Sequence of chain 1.C:
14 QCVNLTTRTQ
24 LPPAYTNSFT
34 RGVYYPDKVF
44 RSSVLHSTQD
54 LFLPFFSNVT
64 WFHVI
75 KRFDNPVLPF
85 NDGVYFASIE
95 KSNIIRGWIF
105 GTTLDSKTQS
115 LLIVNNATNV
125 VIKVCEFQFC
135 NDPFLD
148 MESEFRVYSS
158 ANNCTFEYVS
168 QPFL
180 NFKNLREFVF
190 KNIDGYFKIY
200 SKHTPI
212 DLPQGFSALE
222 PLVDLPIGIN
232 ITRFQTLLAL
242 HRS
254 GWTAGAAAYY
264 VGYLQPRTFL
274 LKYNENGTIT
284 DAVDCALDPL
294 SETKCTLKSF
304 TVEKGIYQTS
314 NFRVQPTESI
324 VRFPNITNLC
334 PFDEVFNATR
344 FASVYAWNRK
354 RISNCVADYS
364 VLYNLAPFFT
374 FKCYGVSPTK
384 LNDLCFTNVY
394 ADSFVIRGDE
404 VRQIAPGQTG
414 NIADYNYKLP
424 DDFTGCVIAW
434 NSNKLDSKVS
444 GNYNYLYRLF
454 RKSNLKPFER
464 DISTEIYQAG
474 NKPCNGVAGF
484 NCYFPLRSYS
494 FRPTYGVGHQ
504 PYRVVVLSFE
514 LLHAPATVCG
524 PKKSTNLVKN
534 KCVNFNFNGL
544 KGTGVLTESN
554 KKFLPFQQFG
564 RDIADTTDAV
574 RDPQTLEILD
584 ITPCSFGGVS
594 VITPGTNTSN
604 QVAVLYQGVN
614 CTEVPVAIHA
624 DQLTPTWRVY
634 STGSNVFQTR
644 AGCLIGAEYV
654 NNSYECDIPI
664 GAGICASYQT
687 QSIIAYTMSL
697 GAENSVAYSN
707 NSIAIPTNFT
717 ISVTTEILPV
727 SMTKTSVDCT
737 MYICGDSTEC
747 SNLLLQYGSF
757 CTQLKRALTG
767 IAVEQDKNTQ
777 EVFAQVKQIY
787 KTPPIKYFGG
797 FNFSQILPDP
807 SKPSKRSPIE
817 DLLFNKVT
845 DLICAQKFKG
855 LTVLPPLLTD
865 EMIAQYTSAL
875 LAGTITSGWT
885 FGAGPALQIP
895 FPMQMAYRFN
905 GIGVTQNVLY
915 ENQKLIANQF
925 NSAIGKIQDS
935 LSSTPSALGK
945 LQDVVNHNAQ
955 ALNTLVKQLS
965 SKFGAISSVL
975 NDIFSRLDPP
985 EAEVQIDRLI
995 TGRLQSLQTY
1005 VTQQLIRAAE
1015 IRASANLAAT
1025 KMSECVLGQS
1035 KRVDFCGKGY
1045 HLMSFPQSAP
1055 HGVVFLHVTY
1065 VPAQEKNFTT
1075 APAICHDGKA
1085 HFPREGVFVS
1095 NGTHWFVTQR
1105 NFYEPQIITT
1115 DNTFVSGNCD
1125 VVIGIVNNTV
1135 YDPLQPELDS

Sequence of chain 1.B:
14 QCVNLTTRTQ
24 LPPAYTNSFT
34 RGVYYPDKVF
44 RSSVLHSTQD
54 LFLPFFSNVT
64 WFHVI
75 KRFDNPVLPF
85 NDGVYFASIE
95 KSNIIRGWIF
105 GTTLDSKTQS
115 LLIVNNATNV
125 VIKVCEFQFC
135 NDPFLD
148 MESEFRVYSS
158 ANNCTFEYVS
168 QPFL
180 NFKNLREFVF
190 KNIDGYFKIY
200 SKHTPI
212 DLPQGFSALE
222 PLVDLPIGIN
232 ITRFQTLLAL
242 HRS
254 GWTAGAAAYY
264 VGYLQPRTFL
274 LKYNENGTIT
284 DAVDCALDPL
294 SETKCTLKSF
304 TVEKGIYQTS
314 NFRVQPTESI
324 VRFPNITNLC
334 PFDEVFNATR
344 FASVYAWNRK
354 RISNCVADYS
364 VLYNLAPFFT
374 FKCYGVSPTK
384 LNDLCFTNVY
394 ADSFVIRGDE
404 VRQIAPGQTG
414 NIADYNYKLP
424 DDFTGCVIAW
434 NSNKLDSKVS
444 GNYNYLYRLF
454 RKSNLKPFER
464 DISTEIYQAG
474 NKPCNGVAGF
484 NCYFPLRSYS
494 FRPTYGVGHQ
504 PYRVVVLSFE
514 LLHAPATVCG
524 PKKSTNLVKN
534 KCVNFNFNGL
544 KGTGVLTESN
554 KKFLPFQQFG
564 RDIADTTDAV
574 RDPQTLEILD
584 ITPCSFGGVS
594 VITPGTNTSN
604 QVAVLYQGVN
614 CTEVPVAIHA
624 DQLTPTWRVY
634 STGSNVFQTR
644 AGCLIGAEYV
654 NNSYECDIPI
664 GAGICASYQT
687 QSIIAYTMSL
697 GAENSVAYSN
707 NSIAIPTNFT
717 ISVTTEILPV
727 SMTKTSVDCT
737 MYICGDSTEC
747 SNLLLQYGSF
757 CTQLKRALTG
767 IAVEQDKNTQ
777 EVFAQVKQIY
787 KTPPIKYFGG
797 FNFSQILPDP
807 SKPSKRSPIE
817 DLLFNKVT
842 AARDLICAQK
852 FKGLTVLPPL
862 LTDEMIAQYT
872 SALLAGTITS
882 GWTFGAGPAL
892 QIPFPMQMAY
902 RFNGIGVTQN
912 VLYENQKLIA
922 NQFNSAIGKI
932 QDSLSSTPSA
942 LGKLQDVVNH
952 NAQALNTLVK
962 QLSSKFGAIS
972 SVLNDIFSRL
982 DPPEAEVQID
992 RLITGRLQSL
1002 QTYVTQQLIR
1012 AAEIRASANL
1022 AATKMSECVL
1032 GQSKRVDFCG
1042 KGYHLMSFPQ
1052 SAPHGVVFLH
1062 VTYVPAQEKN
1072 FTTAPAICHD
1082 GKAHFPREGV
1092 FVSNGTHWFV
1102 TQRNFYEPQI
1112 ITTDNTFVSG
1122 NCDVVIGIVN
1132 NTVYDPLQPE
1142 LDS

The protein below binds the small molecule below.
Small molecule (SMILES): CC(=O)N[C@H]1[C@H](O[C@H]2[C@H](O)[C@@H](NC(C)=O)CO[C@@H]2CO)O[C@H](CO)[C@@H](O)[C@@H]1O

Binding-site contacts:
Ligand atom N2 contacts residue ASN706 of chain 1.B at 2.8 Å (h-bond).
Ligand atom C7 contacts residue ASN706 of chain 1.B at 3.9 Å.
Ligand atom C7 contacts residue TYR793 of chain 1.C at 4.0 Å (hydrophobic).
Ligand atom C4 contacts residue ASN706 of chain 1.B at 4.3 Å.
Ligand atom O5 contacts residue TYR793 of chain 1.C at 4.0 Å.
Ligand atom C5 contacts residue TYR793 of chain 1.C at 4.4 Å (hydrophobic).
Ligand atom C2 contacts residue TYR793 of chain 1.C at 3.8 Å (hydrophobic).
Ligand atom C2 contacts residue ASN706 of chain 1.B at 2.5 Å.
Ligand atom C5 contacts residue ASN706 of chain 1.B at 3.7 Å.
Ligand atom C3 contacts residue ASN706 of chain 1.B at 3.8 Å.
Ligand atom C3 contacts residue TYR793 of chain 1.C at 4.5 Å (hydrophobic).
Ligand atom O3 contacts residue TYR793 of chain 1.C at 4.3 Å.
Ligand atom C4 contacts residue TYR793 of chain 1.C at 4.3 Å (hydrophobic).
Ligand atom O7 contacts residue TYR793 of chain 1.C at 3.2 Å.
Ligand atom O5 contacts residue ASN706 of chain 1.B at 2.4 Å (h-bond).
Ligand atom O6 contacts residue ILE791 of chain 1.C at 3.9 Å.
Ligand atom O6 contacts residue TYR793 of chain 1.C at 4.3 Å.
Ligand atom C6 contacts residue ILE791 of chain 1.C at 3.7 Å (hydrophobic).
Ligand atom N2 contacts residue TYR793 of chain 1.C at 4.3 Å.
Ligand atom C1 contacts residue ASN706 of chain 1.B at 1.4 Å.
Ligand atom C1 contacts residue TYR793 of chain 1.C at 4.3 Å (hydrophobic).
Ligand atom C6 contacts residue TYR793 of chain 1.C at 3.5 Å (hydrophobic).